Sequence of chain 1.B:
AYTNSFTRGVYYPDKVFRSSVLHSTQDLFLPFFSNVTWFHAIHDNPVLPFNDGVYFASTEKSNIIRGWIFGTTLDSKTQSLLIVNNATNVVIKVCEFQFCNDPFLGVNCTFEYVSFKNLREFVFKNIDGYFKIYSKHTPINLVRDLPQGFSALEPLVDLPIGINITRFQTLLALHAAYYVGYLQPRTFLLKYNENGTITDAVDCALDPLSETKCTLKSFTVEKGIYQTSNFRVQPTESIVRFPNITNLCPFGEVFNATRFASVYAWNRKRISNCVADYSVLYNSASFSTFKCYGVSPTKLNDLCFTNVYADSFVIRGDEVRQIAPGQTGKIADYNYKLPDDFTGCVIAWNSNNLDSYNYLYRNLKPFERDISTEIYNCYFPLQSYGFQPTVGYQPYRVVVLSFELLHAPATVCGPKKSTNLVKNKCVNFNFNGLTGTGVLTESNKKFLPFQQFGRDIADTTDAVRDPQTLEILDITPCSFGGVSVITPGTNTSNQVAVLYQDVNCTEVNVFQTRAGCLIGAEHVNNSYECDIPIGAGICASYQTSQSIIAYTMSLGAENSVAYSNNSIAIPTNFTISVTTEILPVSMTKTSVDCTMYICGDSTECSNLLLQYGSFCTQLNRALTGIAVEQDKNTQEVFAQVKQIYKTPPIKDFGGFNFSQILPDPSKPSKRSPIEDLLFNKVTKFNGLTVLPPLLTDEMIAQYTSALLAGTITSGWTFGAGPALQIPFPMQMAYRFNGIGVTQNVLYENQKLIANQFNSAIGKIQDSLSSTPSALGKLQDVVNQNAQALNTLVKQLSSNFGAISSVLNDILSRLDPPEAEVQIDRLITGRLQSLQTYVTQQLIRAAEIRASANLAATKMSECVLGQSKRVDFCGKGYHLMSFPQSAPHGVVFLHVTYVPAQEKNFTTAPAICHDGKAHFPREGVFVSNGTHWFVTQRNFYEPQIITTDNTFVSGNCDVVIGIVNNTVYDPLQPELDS

Binding-site contacts:
Ligand atom C7 contacts residue ASN691 of chain 1.B at 3.4 Å.
Ligand atom N2 contacts residue ASN691 of chain 1.B at 2.9 Å (h-bond).
Ligand atom C5 contacts residue LEU896 of chain 1.B at 4.3 Å (hydrophobic).
Ligand atom O5 contacts residue ASN691 of chain 1.B at 2.4 Å (h-bond).
Ligand atom C3 contacts residue ASN691 of chain 1.B at 3.8 Å.
Ligand atom C5 contacts residue ASN691 of chain 1.B at 3.7 Å.
Ligand atom O7 contacts residue ASN691 of chain 1.B at 3.4 Å (h-bond).
Ligand atom C2 contacts residue ASN691 of chain 1.B at 2.5 Å.
Ligand atom O7 contacts residue LEU896 of chain 1.B at 4.1 Å.
Ligand atom C4 contacts residue ASN691 of chain 1.B at 4.2 Å.
Ligand atom C3 contacts residue LEU896 of chain 1.B at 4.5 Å (hydrophobic).
Ligand atom C1 contacts residue ASN691 of chain 1.B at 1.4 Å.

A small-molecule ligand and the protein it binds are described below.
Small molecule (SMILES): CC(=O)N[C@@H]1[C@@H](O)[C@H](O)[C@@H](CO)O[C@H]1O